Sequence of chain 1.B:
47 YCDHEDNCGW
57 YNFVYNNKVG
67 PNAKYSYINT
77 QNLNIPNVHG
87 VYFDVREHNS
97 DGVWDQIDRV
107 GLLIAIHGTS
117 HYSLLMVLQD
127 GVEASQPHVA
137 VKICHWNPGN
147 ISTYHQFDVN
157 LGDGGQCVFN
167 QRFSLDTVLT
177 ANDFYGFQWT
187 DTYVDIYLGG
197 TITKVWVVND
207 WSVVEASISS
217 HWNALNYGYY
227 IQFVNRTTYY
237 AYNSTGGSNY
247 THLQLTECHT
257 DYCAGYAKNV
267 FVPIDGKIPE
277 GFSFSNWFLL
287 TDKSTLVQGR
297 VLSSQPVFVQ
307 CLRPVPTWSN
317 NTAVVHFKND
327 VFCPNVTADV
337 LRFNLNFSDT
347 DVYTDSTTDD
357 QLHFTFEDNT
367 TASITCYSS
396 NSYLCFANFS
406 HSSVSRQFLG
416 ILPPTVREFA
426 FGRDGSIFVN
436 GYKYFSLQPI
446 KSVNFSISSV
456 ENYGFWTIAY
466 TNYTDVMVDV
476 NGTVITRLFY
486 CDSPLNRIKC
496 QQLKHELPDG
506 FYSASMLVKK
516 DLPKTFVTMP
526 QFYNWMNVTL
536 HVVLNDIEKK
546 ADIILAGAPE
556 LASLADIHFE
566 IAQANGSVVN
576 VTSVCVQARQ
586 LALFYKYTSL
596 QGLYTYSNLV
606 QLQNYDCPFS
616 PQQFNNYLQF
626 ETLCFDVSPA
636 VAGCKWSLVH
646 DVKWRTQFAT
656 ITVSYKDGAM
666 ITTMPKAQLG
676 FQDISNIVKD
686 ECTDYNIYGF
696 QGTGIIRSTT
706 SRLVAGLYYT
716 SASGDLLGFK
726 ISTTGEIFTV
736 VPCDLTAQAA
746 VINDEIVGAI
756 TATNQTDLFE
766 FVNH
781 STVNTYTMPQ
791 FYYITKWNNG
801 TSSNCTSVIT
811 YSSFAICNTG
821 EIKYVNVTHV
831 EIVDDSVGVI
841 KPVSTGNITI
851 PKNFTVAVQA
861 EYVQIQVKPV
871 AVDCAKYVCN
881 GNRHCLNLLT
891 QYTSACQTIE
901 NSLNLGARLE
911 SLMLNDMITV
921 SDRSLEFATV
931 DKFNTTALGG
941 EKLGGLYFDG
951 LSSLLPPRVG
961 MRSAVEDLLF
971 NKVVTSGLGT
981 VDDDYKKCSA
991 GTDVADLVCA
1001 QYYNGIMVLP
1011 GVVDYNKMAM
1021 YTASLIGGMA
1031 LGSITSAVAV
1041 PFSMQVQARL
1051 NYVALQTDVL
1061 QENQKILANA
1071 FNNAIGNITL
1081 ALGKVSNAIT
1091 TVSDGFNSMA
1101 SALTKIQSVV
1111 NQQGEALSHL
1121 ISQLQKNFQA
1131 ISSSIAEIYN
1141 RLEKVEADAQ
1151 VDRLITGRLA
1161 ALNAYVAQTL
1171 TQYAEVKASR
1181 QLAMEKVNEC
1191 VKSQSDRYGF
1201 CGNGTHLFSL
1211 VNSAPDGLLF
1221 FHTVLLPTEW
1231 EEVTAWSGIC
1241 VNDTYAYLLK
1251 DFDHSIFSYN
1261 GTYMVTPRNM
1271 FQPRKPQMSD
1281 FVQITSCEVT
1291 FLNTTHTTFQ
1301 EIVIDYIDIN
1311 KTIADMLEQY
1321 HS

Sequence of chain 1.C:
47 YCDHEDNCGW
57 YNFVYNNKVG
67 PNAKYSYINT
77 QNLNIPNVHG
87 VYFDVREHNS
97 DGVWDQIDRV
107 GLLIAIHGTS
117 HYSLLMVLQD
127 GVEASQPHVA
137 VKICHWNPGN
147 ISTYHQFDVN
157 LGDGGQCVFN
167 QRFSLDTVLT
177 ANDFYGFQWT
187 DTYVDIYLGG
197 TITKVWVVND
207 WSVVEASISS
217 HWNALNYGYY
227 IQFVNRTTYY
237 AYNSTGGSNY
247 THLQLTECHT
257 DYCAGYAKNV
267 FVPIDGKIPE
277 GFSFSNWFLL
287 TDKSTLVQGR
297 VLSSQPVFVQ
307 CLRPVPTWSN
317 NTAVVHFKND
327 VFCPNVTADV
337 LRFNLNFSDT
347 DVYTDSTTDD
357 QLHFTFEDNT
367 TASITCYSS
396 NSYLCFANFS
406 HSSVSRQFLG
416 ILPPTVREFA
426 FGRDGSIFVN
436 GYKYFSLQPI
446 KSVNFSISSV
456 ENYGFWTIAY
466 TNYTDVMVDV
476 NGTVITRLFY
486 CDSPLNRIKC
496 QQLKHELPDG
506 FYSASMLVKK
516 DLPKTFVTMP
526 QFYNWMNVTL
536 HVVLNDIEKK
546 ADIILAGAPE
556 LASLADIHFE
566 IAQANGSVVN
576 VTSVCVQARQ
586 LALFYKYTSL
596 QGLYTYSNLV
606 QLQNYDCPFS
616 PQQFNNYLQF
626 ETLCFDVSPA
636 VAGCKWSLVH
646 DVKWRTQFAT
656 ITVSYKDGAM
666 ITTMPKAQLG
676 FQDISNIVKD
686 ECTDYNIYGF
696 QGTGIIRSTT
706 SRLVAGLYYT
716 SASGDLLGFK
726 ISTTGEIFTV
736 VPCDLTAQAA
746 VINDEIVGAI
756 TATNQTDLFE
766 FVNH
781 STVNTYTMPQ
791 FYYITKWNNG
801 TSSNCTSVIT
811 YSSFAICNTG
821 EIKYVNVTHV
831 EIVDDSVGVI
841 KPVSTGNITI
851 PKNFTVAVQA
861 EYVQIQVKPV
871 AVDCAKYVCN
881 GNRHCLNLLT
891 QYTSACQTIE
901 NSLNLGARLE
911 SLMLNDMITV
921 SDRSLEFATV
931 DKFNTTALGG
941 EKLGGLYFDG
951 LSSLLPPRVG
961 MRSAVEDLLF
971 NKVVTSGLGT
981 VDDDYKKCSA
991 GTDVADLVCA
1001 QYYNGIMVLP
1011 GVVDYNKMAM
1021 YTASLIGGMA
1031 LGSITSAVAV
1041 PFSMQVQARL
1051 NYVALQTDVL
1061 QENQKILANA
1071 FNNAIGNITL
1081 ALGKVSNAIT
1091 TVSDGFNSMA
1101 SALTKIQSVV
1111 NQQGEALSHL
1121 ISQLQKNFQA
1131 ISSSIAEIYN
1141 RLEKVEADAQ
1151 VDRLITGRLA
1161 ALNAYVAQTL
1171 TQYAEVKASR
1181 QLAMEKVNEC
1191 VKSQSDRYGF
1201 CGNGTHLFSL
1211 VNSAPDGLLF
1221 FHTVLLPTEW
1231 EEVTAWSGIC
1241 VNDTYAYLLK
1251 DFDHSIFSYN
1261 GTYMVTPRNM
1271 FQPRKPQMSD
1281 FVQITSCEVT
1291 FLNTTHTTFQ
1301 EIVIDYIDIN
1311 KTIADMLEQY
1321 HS

This protein binds this small molecule.
Small molecule (SMILES): CC(=O)N[C@H]1[C@H](O[C@H]2[C@H](O)[C@@H](NC(C)=O)CO[C@@H]2CO)O[C@H](CO)[C@@H](O[C@@H]2O[C@H](CO[C@H]3O[C@H](CO)[C@@H](O)[C@H](O[C@H]4O[C@H](CO)[C@@H](O)[C@H](O)[C@@H]4O)[C@@H]3O)[C@@H](O)[C@H](O[C@H]3O[C@H](CO)[C@@H](O)[C@H](O)[C@@H]3O[C@H]3O[C@H](CO)[C@@H](O)[C@H](O)[C@@H]3O)[C@@H]2O)[C@@H]1O

Binding-site contacts:
Ligand atom C5 contacts residue GLU831 of chain 1.C at 4.3 Å.
Ligand atom O5 contacts residue ASN1203 of chain 1.C at 2.3 Å (h-bond).
Ligand atom C2 contacts residue ASN1203 of chain 1.C at 2.3 Å.
Ligand atom C2 contacts residue GLU831 of chain 1.C at 3.7 Å.
Ligand atom N2 contacts residue GLU831 of chain 1.C at 4.3 Å.
Ligand atom C4 contacts residue ASN1203 of chain 1.C at 4.1 Å.
Ligand atom C6 contacts residue LEU1226 of chain 1.C at 4.0 Å (hydrophobic).
Ligand atom O7 contacts residue THR919 of chain 1.B at 4.5 Å.
Ligand atom O2 contacts residue GLU831 of chain 1.C at 4.3 Å.
Ligand atom C1 contacts residue ASN1203 of chain 1.C at 1.4 Å.
Ligand atom C5 contacts residue ASN1203 of chain 1.C at 3.5 Å.
Ligand atom O7 contacts residue ASN1203 of chain 1.C at 3.6 Å (h-bond).
Ligand atom C6 contacts residue ASP835 of chain 1.C at 4.4 Å.
Ligand atom C7 contacts residue ASP916 of chain 1.B at 4.4 Å.
Ligand atom C1 contacts residue GLU831 of chain 1.C at 3.2 Å.
Ligand atom O4 contacts residue VAL830 of chain 1.C at 4.4 Å.
Ligand atom N2 contacts residue VAL830 of chain 1.C at 4.5 Å.
Ligand atom O6 contacts residue LEU1226 of chain 1.C at 2.6 Å.
Ligand atom O7 contacts residue ASP916 of chain 1.B at 4.5 Å.
Ligand atom O2 contacts residue HIS829 of chain 1.C at 3.3 Å (h-bond).
Ligand atom C8 contacts residue ASP834 of chain 1.C at 4.2 Å.
Ligand atom O5 contacts residue GLU831 of chain 1.C at 3.3 Å (salt-bridge).
Ligand atom C2 contacts residue VAL830 of chain 1.C at 4.3 Å (hydrophobic).
Ligand atom C3 contacts residue ASN1203 of chain 1.C at 3.6 Å.
Ligand atom C6 contacts residue ASP834 of chain 1.C at 4.2 Å.
Ligand atom O6 contacts residue ASP835 of chain 1.C at 3.9 Å.
Ligand atom C8 contacts residue ASN1203 of chain 1.C at 4.2 Å.
Ligand atom O2 contacts residue VAL830 of chain 1.C at 4.0 Å.
Ligand atom O3 contacts residue VAL830 of chain 1.C at 4.5 Å.
Ligand atom N2 contacts residue ASN1203 of chain 1.C at 2.7 Å (h-bond).
Ligand atom C7 contacts residue ASN1203 of chain 1.C at 3.2 Å.
Ligand atom C8 contacts residue ASP916 of chain 1.B at 3.4 Å.
Ligand atom O3 contacts residue GLU831 of chain 1.C at 3.6 Å.
Ligand atom O2 contacts residue GLU831 of chain 1.C at 2.9 Å (salt-bridge).